Sequence of chain 2.E:
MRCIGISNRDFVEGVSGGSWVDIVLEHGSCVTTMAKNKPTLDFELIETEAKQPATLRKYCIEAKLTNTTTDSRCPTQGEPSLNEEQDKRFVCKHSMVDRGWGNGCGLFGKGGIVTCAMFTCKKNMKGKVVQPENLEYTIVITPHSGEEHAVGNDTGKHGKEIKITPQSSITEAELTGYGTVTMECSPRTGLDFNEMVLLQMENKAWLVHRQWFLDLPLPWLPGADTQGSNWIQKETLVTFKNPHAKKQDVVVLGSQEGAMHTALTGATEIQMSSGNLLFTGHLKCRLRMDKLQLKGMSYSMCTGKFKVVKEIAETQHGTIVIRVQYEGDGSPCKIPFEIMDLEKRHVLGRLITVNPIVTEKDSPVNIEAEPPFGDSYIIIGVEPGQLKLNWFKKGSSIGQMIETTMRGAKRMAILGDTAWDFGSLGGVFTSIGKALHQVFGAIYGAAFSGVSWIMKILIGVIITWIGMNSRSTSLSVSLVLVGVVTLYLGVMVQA

Sequence of chain 2.C:
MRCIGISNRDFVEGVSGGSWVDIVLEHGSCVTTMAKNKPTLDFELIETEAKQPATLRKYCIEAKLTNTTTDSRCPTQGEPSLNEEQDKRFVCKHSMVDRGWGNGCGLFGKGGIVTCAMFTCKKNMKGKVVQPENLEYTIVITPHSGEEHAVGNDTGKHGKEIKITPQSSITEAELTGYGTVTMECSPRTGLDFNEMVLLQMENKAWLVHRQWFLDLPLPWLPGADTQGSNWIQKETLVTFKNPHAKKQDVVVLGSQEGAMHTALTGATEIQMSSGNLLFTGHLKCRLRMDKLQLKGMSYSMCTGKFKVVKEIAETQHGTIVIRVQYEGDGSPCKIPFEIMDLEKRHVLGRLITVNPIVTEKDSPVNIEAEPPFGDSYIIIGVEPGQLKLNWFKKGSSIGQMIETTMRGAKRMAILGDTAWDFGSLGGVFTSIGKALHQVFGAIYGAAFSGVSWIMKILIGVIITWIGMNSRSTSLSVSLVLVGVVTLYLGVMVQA

A protein and the small-molecule ligand that binds it are described below.
Small molecule (SMILES): CC(=O)N[C@H]1[C@H](O[C@H]2[C@H](O)[C@@H](NC(C)=O)CO[C@@H]2CO)O[C@H](CO)[C@@H](O)[C@@H]1O

Binding-site contacts:
Ligand atom C8 contacts residue HIS149 of chain 2.C at 3.5 Å.
Ligand atom O5 contacts residue HIS149 of chain 2.C at 3.8 Å.
Ligand atom C7 contacts residue GLY102 of chain 2.E at 4.0 Å.
Ligand atom C8 contacts residue TRP101 of chain 2.E at 4.4 Å (hydrophobic).
Ligand atom O5 contacts residue THR155 of chain 2.C at 3.8 Å.
Ligand atom C6 contacts residue HIS149 of chain 2.C at 4.1 Å.
Ligand atom C2 contacts residue HIS149 of chain 2.C at 3.6 Å.
Ligand atom C8 contacts residue ASN153 of chain 2.C at 3.9 Å.
Ligand atom O6 contacts residue HIS158 of chain 2.C at 3.4 Å.
Ligand atom C5 contacts residue HIS158 of chain 2.C at 4.2 Å.
Ligand atom C4 contacts residue HIS149 of chain 2.C at 3.7 Å.
Ligand atom C1 contacts residue ASN153 of chain 2.C at 1.4 Å.
Ligand atom C6 contacts residue HIS158 of chain 2.C at 3.9 Å.
Ligand atom C1 contacts residue HIS158 of chain 2.C at 4.1 Å.
Ligand atom N2 contacts residue ASN153 of chain 2.C at 3.2 Å (h-bond).
Ligand atom O5 contacts residue GLY156 of chain 2.C at 3.9 Å.
Ligand atom O7 contacts residue ASN103 of chain 2.E at 4.5 Å.
Ligand atom C3 contacts residue HIS149 of chain 2.C at 4.3 Å.
Ligand atom C7 contacts residue TRP101 of chain 2.E at 4.3 Å (hydrophobic).
Ligand atom C1 contacts residue THR155 of chain 2.C at 3.7 Å.
Ligand atom C5 contacts residue GLY156 of chain 2.C at 4.0 Å.
Ligand atom O5 contacts residue HIS158 of chain 2.C at 3.2 Å.
Ligand atom C8 contacts residue ALA150 of chain 2.C at 4.5 Å (hydrophobic).
Ligand atom C3 contacts residue ASN153 of chain 2.C at 3.9 Å.
Ligand atom O7 contacts residue ASN153 of chain 2.C at 4.0 Å.
Ligand atom C6 contacts residue GLY156 of chain 2.C at 3.8 Å.
Ligand atom C2 contacts residue ASN153 of chain 2.C at 2.6 Å.
Ligand atom O7 contacts residue GLY102 of chain 2.E at 3.0 Å (h-bond).
Ligand atom O5 contacts residue ASN153 of chain 2.C at 2.2 Å (h-bond).
Ligand atom O3 contacts residue HIS149 of chain 2.C at 4.2 Å.
Ligand atom C5 contacts residue HIS149 of chain 2.C at 3.6 Å.
Ligand atom C5 contacts residue ASN153 of chain 2.C at 3.6 Å.
Ligand atom C1 contacts residue HIS149 of chain 2.C at 3.7 Å.
Ligand atom O6 contacts residue HIS149 of chain 2.C at 3.6 Å.
Ligand atom C7 contacts residue ASN153 of chain 2.C at 3.6 Å.
Ligand atom C4 contacts residue ASN153 of chain 2.C at 4.2 Å.
Ligand atom O7 contacts residue TRP101 of chain 2.E at 3.4 Å (h-bond).